This protein binds this small molecule.
Small molecule (SMILES): CC(=O)N[C@@H]1[C@@H](O)[C@H](O)[C@@H](CO)O[C@H]1O

Binding-site contacts:
Ligand atom C1 contacts residue ILE332 of chain 1.A at 3.8 Å (hydrophobic).
Ligand atom C1 contacts residue GLN580 of chain 1.A at 4.2 Å.
Ligand atom C4 contacts residue ASN331 of chain 1.A at 4.3 Å.
Ligand atom C5 contacts residue ASN331 of chain 1.A at 3.7 Å.
Ligand atom O7 contacts residue GLN580 of chain 1.A at 3.4 Å (h-bond).
Ligand atom O5 contacts residue ILE332 of chain 1.A at 3.9 Å.
Ligand atom C2 contacts residue GLN580 of chain 1.A at 4.3 Å.
Ligand atom N2 contacts residue ASN331 of chain 1.A at 2.9 Å (h-bond).
Ligand atom C3 contacts residue ASN331 of chain 1.A at 3.8 Å.
Ligand atom O6 contacts residue ILE332 of chain 1.A at 3.9 Å.
Ligand atom C7 contacts residue THR581 of chain 1.A at 4.5 Å.
Ligand atom C2 contacts residue ASN331 of chain 1.A at 2.6 Å.
Ligand atom C7 contacts residue GLN580 of chain 1.A at 3.6 Å.
Ligand atom N2 contacts residue GLN580 of chain 1.A at 3.3 Å (h-bond).
Ligand atom C6 contacts residue ASN331 of chain 1.A at 4.3 Å.
Ligand atom C8 contacts residue ASN331 of chain 1.A at 4.4 Å.
Ligand atom C1 contacts residue ASN331 of chain 1.A at 1.5 Å.
Ligand atom C7 contacts residue LEU582 of chain 1.A at 4.5 Å (hydrophobic).
Ligand atom O7 contacts residue THR581 of chain 1.A at 3.5 Å.
Ligand atom C7 contacts residue ASN331 of chain 1.A at 3.8 Å.
Ligand atom O5 contacts residue ASN331 of chain 1.A at 2.5 Å (h-bond).
Ligand atom O7 contacts residue LEU582 of chain 1.A at 3.5 Å.
Ligand atom C5 contacts residue ILE332 of chain 1.A at 4.4 Å (hydrophobic).
Ligand atom O7 contacts residue PRO579 of chain 1.A at 4.3 Å.
Ligand atom C7 contacts residue PRO579 of chain 1.A at 4.4 Å (hydrophobic).

Sequence of chain 1.A:
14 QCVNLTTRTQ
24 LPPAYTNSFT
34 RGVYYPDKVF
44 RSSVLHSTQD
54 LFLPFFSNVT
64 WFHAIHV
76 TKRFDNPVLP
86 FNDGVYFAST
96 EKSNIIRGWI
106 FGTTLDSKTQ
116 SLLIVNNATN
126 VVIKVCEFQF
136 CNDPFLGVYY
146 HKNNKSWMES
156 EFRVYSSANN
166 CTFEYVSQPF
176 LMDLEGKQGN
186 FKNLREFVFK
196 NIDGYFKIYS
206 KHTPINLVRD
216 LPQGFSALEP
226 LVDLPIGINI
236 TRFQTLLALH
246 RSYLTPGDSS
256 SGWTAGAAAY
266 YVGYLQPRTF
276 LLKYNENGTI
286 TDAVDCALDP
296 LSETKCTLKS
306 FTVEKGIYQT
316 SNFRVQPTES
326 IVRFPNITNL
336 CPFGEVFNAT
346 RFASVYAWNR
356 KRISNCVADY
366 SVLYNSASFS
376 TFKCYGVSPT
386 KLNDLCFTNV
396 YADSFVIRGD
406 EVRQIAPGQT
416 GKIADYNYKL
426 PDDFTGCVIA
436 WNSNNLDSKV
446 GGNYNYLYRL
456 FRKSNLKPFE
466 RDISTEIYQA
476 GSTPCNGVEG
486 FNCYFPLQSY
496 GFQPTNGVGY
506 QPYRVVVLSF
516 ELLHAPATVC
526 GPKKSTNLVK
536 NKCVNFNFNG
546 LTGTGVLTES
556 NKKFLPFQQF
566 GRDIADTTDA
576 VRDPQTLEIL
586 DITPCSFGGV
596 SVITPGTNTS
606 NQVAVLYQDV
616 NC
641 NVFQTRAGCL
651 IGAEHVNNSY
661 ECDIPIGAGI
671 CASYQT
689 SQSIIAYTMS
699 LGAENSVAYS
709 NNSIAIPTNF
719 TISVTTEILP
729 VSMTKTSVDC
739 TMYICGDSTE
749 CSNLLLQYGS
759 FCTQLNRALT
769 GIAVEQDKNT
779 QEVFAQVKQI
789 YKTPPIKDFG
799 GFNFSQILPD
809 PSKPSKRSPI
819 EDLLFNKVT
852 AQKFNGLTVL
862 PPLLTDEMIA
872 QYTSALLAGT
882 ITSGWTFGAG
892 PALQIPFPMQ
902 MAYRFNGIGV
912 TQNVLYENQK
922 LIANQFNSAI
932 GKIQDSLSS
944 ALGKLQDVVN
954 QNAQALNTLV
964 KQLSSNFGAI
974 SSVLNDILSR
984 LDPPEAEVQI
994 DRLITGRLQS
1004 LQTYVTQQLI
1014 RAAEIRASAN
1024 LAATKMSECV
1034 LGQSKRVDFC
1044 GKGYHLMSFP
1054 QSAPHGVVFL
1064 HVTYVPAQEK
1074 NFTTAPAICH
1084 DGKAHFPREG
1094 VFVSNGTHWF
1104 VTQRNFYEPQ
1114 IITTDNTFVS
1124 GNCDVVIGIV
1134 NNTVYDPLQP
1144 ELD